This small molecule binds to this protein.
Small molecule (SMILES): Nc1nc(F)nc2c1ncn2[C@H]1C[C@H](O)[C@@H](CO)O1

Sequence of chain 1.A:
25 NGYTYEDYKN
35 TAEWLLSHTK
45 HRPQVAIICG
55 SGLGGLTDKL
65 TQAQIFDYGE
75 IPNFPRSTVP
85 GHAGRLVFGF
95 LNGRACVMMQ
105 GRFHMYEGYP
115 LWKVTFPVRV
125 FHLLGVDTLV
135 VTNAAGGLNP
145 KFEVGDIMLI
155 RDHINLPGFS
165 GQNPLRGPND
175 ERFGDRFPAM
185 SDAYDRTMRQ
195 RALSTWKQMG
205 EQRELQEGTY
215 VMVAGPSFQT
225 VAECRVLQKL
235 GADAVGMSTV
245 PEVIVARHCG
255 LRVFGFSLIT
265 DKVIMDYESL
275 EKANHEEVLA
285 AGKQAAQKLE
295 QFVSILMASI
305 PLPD

Binding-site contacts:
Ligand atom C5' contacts residue PHE181 of chain 1.C at 3.8 Å (hydrophobic).
Ligand atom C8 contacts residue THR264 of chain 1.A at 3.5 Å.
Ligand atom O5' contacts residue SO41 of chain 1.E at 3.5 Å (h-bond).
Ligand atom O3' contacts residue SO41 of chain 1.E at 2.7 Å (h-bond).
Ligand atom F contacts residue VAL239 of chain 1.A at 4.0 Å.
Ligand atom C8 contacts residue PHE222 of chain 1.A at 4.0 Å (hydrophobic).
Ligand atom O3' contacts residue SER55 of chain 1.A at 3.7 Å.
Ligand atom C4 contacts residue GLY140 of chain 1.A at 4.0 Å.
Ligand atom C6 contacts residue VAL239 of chain 1.A at 3.8 Å (hydrophobic).
Ligand atom N6 contacts residue VAL267 of chain 1.A at 3.1 Å.
Ligand atom C8 contacts residue GLY140 of chain 1.A at 3.7 Å.
Ligand atom C4 contacts residue PHE222 of chain 1.A at 3.5 Å (hydrophobic).
Ligand atom C2 contacts residue PHE222 of chain 1.A at 4.0 Å (hydrophobic).
Ligand atom O5' contacts residue MET241 of chain 1.A at 4.0 Å.
Ligand atom N1 contacts residue GLN223 of chain 1.A at 3.5 Å (h-bond).
Ligand atom F contacts residue GLY240 of chain 1.A at 3.6 Å.
Ligand atom O3' contacts residue ALA138 of chain 1.A at 3.2 Å.
Ligand atom N3 contacts residue PHE222 of chain 1.A at 3.8 Å.
Ligand atom C5 contacts residue PHE222 of chain 1.A at 3.6 Å (hydrophobic).
Ligand atom C5' contacts residue MET241 of chain 1.A at 3.8 Å (hydrophobic).
Ligand atom C3' contacts residue ALA138 of chain 1.A at 3.5 Å (hydrophobic).
Ligand atom F contacts residue MET241 of chain 1.A at 2.9 Å.
Ligand atom C3' contacts residue SO41 of chain 1.E at 3.7 Å.
Ligand atom C2 contacts residue MET241 of chain 1.A at 3.6 Å (hydrophobic).
Ligand atom C8 contacts residue ASP265 of chain 1.A at 3.0 Å.
Ligand atom O4' contacts residue PHE222 of chain 1.A at 3.9 Å.
Ligand atom N1 contacts residue VAL239 of chain 1.A at 3.6 Å.
Ligand atom C2' contacts residue ALA138 of chain 1.A at 2.9 Å (hydrophobic).
Ligand atom N7 contacts residue ASP265 of chain 1.A at 2.8 Å (salt-bridge).
Ligand atom N7 contacts residue GLY140 of chain 1.A at 3.5 Å.
Ligand atom C5 contacts residue GLY140 of chain 1.A at 3.6 Å.
Ligand atom C2 contacts residue GLY240 of chain 1.A at 3.9 Å.
Ligand atom N7 contacts residue PHE222 of chain 1.A at 3.8 Å.
Ligand atom O5' contacts residue TYR110 of chain 1.A at 3.3 Å (h-bond).
Ligand atom N9 contacts residue PHE222 of chain 1.A at 3.8 Å.
Ligand atom F contacts residue VAL217 of chain 1.A at 3.6 Å.
Ligand atom C2' contacts residue ALA139 of chain 1.A at 3.7 Å (hydrophobic).
Ligand atom N6 contacts residue VAL239 of chain 1.A at 3.7 Å.
Ligand atom N3 contacts residue MET241 of chain 1.A at 3.9 Å.
Ligand atom O5' contacts residue PHE181 of chain 1.C at 3.8 Å.

Sequence of chain 1.C:
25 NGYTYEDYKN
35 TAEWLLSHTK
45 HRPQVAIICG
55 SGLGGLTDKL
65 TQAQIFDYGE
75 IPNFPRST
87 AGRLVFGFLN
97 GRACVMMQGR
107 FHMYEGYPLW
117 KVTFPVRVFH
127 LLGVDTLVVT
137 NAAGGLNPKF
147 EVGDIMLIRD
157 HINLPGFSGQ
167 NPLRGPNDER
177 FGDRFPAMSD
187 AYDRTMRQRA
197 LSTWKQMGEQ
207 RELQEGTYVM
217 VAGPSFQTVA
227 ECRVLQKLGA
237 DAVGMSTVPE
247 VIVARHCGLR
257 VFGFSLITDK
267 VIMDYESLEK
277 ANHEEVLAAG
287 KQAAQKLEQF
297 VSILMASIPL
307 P